Binding-site contacts:
Ligand atom CL1 contacts residue LYS23 of chain 1.A at 3.7 Å.
Ligand atom CL1 contacts residue GLY22 of chain 1.A at 3.3 Å.
Ligand atom C33 contacts residue GLY98 of chain 1.A at 3.5 Å.
Ligand atom C02 contacts residue ARG19 of chain 1.A at 3.4 Å.
Ligand atom C11 contacts residue LEU145 of chain 1.A at 3.7 Å (hydrophobic).
Ligand atom O01 contacts residue LYS102 of chain 1.A at 3.8 Å.
Ligand atom C25 contacts residue VAL29 of chain 1.A at 3.4 Å (hydrophobic).
Ligand atom C26 contacts residue VAL29 of chain 1.A at 3.2 Å (hydrophobic).
Ligand atom F18 contacts residue LEU145 of chain 1.A at 3.4 Å.
Ligand atom C13 contacts residue GLU93 of chain 1.A at 3.7 Å.
Ligand atom C31 contacts residue LEU145 of chain 1.A at 3.8 Å (hydrophobic).
Ligand atom C19 contacts residue ALA155 of chain 1.A at 3.6 Å (hydrophobic).
Ligand atom N10 contacts residue GLU93 of chain 1.A at 3.8 Å.
Ligand atom C12 contacts residue LEU145 of chain 1.A at 3.6 Å (hydrophobic).
Ligand atom C11 contacts residue ALA42 of chain 1.A at 3.8 Å (hydrophobic).
Ligand atom F23 contacts residue LEU92 of chain 1.A at 3.7 Å.
Ligand atom C11 contacts residue ALA95 of chain 1.A at 3.5 Å (hydrophobic).
Ligand atom O01 contacts residue ARG19 of chain 1.A at 3.7 Å.
Ligand atom O03 contacts residue ARG19 of chain 1.A at 3.5 Å (salt-bridge).
Ligand atom C11 contacts residue GLU93 of chain 1.A at 3.0 Å.
Ligand atom N14 contacts residue LEU76 of chain 1.A at 3.8 Å.
Ligand atom C28 contacts residue VAL29 of chain 1.A at 3.7 Å (hydrophobic).
Ligand atom N10 contacts residue ALA95 of chain 1.A at 2.7 Å (h-bond).
Ligand atom C21 contacts residue LYS44 of chain 1.A at 3.7 Å.
Ligand atom C22 contacts residue LYS44 of chain 1.A at 3.5 Å.
Ligand atom C20 contacts residue ASP156 of chain 1.A at 3.3 Å.
Ligand atom C28 contacts residue GLY22 of chain 1.A at 3.8 Å.
Ligand atom C11 contacts residue TYR94 of chain 1.A at 3.8 Å (hydrophobic).
Ligand atom C13 contacts residue LEU76 of chain 1.A at 3.2 Å (hydrophobic).
Ligand atom N10 contacts residue TYR94 of chain 1.A at 3.6 Å.
Ligand atom C34 contacts residue GLY98 of chain 1.A at 3.5 Å.
Ligand atom C33 contacts residue ALA95 of chain 1.A at 3.0 Å (hydrophobic).
Ligand atom N08 contacts residue ALA95 of chain 1.A at 2.9 Å (h-bond).
Ligand atom C07 contacts residue ALA95 of chain 1.A at 3.2 Å (hydrophobic).
Ligand atom C09 contacts residue ALA95 of chain 1.A at 3.7 Å (hydrophobic).
Ligand atom CL1 contacts residue VAL29 of chain 1.A at 3.5 Å.
Ligand atom F23 contacts residue LYS44 of chain 1.A at 2.9 Å.
Ligand atom C28 contacts residue LEU21 of chain 1.A at 3.8 Å (hydrophobic).
Ligand atom N14 contacts residue LEU92 of chain 1.A at 3.6 Å.
Ligand atom C17 contacts residue ALA155 of chain 1.A at 3.6 Å (hydrophobic).

This small molecule binds to this protein.
Small molecule (SMILES): O=C(O)c1ccc(Nc2ncc3c(n2)-c2ccc(Cl)cc2C(c2c(F)cccc2F)=NC3)cc1

Sequence of chain 1.A:
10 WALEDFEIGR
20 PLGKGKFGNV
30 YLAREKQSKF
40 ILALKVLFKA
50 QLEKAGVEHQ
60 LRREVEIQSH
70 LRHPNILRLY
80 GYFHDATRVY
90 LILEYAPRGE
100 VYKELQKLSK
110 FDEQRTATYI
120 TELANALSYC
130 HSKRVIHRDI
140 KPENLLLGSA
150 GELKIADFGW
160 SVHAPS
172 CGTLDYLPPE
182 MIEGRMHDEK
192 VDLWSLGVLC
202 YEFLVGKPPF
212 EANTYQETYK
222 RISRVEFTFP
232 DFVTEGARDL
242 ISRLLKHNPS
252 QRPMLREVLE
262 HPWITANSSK